A small-molecule ligand and the protein it binds are described below.
Small molecule (SMILES): O=S(=O)(O)c1cccc2cccc(Nc3ccccc3)c12

Binding-site contacts:
Ligand atom C1 contacts residue LEU27 of chain 1.L at 3.9 Å (hydrophobic).
Ligand atom C3 contacts residue VAL107 of chain 1.L at 3.9 Å (hydrophobic).
Ligand atom C14 contacts residue GLU15 of chain 1.L at 3.8 Å.
Ligand atom C6 contacts residue ARG31 of chain 1.L at 3.9 Å.
Ligand atom C12 contacts residue TYR148 of chain 1.L at 3.2 Å (hydrophobic).
Ligand atom O3 contacts residue LYS12 of chain 1.L at 2.9 Å (salt-bridge).
Ligand atom C15 contacts residue LEU109 of chain 1.L at 3.7 Å (hydrophobic).
Ligand atom S contacts residue LYS12 of chain 1.L at 3.9 Å.
Ligand atom C13 contacts residue SER16 of chain 1.L at 3.8 Å.
Ligand atom C7 contacts residue ILE120 of chain 1.L at 4.1 Å (hydrophobic).
Ligand atom O2 contacts residue LYS12 of chain 1.L at 3.6 Å.
Ligand atom C14 contacts residue GLU14 of chain 1.L at 3.9 Å.
Ligand atom C14 contacts residue SER16 of chain 1.L at 3.6 Å.
Ligand atom N contacts residue ILE120 of chain 1.L at 3.8 Å.
Ligand atom C8 contacts residue ALA144 of chain 1.L at 3.7 Å (hydrophobic).
Ligand atom C2 contacts residue LEU109 of chain 1.L at 4.0 Å (hydrophobic).
Ligand atom C11 contacts residue GLU14 of chain 1.L at 4.0 Å.
Ligand atom C16 contacts residue LEU109 of chain 1.L at 3.6 Å (hydrophobic).
Ligand atom C13 contacts residue TYR148 of chain 1.L at 3.4 Å (hydrophobic).
Ligand atom C2 contacts residue LEU27 of chain 1.L at 3.6 Å (hydrophobic).
Ligand atom C11 contacts residue ILE120 of chain 1.L at 4.0 Å (hydrophobic).
Ligand atom O1 contacts residue TYR145 of chain 1.L at 3.8 Å.
Ligand atom O1 contacts residue TYR148 of chain 1.L at 2.9 Å.
Ligand atom O2 contacts residue ILE120 of chain 1.L at 3.2 Å.
Ligand atom C5 contacts residue VAL107 of chain 1.L at 3.6 Å (hydrophobic).
Ligand atom C6 contacts residue VAL107 of chain 1.L at 3.6 Å (hydrophobic).
Ligand atom C4 contacts residue VAL28 of chain 1.L at 4.0 Å (hydrophobic).
Ligand atom C13 contacts residue GLU14 of chain 1.L at 3.2 Å.
Ligand atom C10 contacts residue ILE120 of chain 1.L at 3.8 Å (hydrophobic).
Ligand atom O3 contacts residue TYR145 of chain 1.L at 3.7 Å.
Ligand atom C3 contacts residue LEU27 of chain 1.L at 3.9 Å (hydrophobic).
Ligand atom C4 contacts residue VAL107 of chain 1.L at 3.2 Å (hydrophobic).
Ligand atom O3 contacts residue ALA144 of chain 1.L at 3.9 Å.
Ligand atom N contacts residue TYR148 of chain 1.L at 3.9 Å.
Ligand atom O1 contacts residue ALA144 of chain 1.L at 3.6 Å.
Ligand atom C15 contacts residue GLY118 of chain 1.L at 4.0 Å.
Ligand atom C1 contacts residue ILE120 of chain 1.L at 3.9 Å (hydrophobic).
Ligand atom C12 contacts residue GLU14 of chain 1.L at 3.1 Å.
Ligand atom C15 contacts residue LEU23 of chain 1.L at 4.0 Å (hydrophobic).
Ligand atom C13 contacts residue GLU15 of chain 1.L at 3.8 Å.

Sequence of chain 1.L:
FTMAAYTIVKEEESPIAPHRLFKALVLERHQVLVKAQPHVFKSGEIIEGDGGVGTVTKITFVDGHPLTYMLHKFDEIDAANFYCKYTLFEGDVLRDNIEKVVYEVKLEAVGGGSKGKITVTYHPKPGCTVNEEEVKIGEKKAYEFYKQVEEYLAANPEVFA